Binding-site contacts:
Ligand atom C5 contacts residue HIS415 of chain 1.OA at 4.3 Å.
Ligand atom N1 contacts residue GLY424 of chain 1.OA at 3.9 Å.
Ligand atom C4 contacts residue PRO416 of chain 1.OA at 4.0 Å (hydrophobic).
Ligand atom C8 contacts residue PRO416 of chain 1.OA at 4.5 Å (hydrophobic).
Ligand atom P contacts residue DC1 of chain 1.KE at 1.6 Å.
Ligand atom N6 contacts residue PRO205 of chain 1.OA at 4.2 Å.
Ligand atom OP2 contacts residue ASP411 of chain 1.PA at 4.2 Å.
Ligand atom OP1 contacts residue DC1 of chain 1.KE at 2.5 Å (h-bond).
Ligand atom N1 contacts residue PRO416 of chain 1.OA at 3.4 Å (h-bond).
Ligand atom C5 contacts residue PRO205 of chain 1.OA at 4.2 Å (hydrophobic).
Ligand atom N3 contacts residue PRO416 of chain 1.OA at 4.1 Å.
Ligand atom N9 contacts residue PRO416 of chain 1.OA at 4.3 Å.
Ligand atom N1 contacts residue PRO205 of chain 1.OA at 4.0 Å.
Ligand atom C2 contacts residue PRO416 of chain 1.OA at 4.2 Å (hydrophobic).
Ligand atom C2 contacts residue GLY424 of chain 1.OA at 4.1 Å.
Ligand atom C8 contacts residue HIS415 of chain 1.OA at 3.3 Å.
Ligand atom N6 contacts residue ASN394 of chain 1.OA at 4.3 Å.
Ligand atom N6 contacts residue PRO416 of chain 1.OA at 2.8 Å (h-bond).
Ligand atom C2' contacts residue PRO416 of chain 1.OA at 4.5 Å (hydrophobic).
Ligand atom O4' contacts residue DC1 of chain 1.KE at 4.2 Å.
Ligand atom OP2 contacts residue DC1 of chain 1.KE at 2.5 Å (h-bond).
Ligand atom N6 contacts residue SER417 of chain 1.OA at 3.5 Å.
Ligand atom C2 contacts residue PRO205 of chain 1.OA at 4.0 Å (hydrophobic).
Ligand atom C6 contacts residue PRO416 of chain 1.OA at 2.9 Å (hydrophobic).
Ligand atom C5 contacts residue PRO416 of chain 1.OA at 3.2 Å (hydrophobic).
Ligand atom O5' contacts residue DC1 of chain 1.KE at 2.5 Å (h-bond).
Ligand atom N7 contacts residue HIS415 of chain 1.OA at 3.0 Å (h-bond).
Ligand atom C6 contacts residue PRO205 of chain 1.OA at 3.9 Å (hydrophobic).
Ligand atom N3 contacts residue PRO205 of chain 1.OA at 4.4 Å.
Ligand atom N7 contacts residue PRO416 of chain 1.OA at 3.7 Å.
Ligand atom C5' contacts residue DC1 of chain 1.KE at 3.8 Å.

The small molecule below binds the protein below.
Small molecule (SMILES): Nc1ncnc2c1ncn2[C@H]1C[C@H](O)[C@@H](COP(=O)(O)O)O1

Sequence of chain 1.OA:
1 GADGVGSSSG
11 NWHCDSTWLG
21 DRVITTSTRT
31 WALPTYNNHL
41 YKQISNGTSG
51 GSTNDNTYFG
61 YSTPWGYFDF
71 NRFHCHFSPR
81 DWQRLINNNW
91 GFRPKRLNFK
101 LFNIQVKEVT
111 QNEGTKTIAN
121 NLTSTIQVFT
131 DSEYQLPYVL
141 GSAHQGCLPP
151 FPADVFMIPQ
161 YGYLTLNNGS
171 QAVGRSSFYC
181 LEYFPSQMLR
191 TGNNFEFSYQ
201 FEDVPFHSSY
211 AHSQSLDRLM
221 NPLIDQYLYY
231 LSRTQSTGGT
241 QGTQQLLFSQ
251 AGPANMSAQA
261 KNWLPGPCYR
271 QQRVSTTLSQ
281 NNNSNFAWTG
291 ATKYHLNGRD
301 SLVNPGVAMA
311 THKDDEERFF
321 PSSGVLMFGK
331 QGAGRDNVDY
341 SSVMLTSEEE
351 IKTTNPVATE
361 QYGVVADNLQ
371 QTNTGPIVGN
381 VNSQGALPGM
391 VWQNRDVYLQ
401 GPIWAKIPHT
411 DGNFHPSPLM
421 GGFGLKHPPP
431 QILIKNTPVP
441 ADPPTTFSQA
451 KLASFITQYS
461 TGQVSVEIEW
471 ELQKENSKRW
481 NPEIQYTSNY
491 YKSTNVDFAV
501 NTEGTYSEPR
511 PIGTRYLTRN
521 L

Sequence of chain 1.PA:
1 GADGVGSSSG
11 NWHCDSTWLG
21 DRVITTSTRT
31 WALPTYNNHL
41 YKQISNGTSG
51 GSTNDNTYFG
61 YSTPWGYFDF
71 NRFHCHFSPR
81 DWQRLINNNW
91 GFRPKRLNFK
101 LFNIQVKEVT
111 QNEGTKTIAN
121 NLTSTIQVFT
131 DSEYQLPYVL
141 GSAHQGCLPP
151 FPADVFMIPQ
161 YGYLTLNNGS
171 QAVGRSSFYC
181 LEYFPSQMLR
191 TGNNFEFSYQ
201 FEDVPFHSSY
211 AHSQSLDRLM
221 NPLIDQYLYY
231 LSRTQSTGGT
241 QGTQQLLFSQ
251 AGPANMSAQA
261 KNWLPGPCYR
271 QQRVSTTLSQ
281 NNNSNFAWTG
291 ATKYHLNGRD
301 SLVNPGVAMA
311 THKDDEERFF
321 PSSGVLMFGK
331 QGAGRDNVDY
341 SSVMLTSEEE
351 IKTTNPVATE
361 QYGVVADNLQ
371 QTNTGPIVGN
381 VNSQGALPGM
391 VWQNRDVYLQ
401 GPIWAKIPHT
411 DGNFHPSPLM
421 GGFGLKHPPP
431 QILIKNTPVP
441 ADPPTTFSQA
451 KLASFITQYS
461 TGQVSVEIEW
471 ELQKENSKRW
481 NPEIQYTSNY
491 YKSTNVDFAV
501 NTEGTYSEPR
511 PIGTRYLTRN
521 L